Binding-site contacts:
Ligand atom OAH contacts residue SER18 of chain 1.C at 4.1 Å.
Ligand atom CAK contacts residue THR89 of chain 1.C at 4.1 Å.
Ligand atom CBD contacts residue PHE30 of chain 1.C at 4.3 Å (hydrophobic).
Ligand atom CAM contacts residue THR89 of chain 1.C at 4.0 Å.
Ligand atom CAV contacts residue THR89 of chain 1.C at 4.1 Å.
Ligand atom CAL contacts residue THR89 of chain 1.C at 4.4 Å.
Ligand atom CAK contacts residue PHE30 of chain 1.C at 4.1 Å (hydrophobic).
Ligand atom CAD contacts residue PHE30 of chain 1.C at 4.4 Å (hydrophobic).
Ligand atom OAW contacts residue THR89 of chain 1.C at 4.1 Å.
Ligand atom CAY contacts residue LEU26 of chain 1.C at 3.4 Å (hydrophobic).
Ligand atom CAZ contacts residue THR89 of chain 1.C at 4.0 Å.
Ligand atom CAM contacts residue LEU26 of chain 1.C at 4.4 Å (hydrophobic).
Ligand atom CAX contacts residue TYR155 of chain 1.C at 4.4 Å (hydrophobic).
Ligand atom CAI contacts residue THR89 of chain 1.C at 3.5 Å.
Ligand atom CAI contacts residue PHE30 of chain 1.C at 4.5 Å (hydrophobic).
Ligand atom OAF contacts residue GLN15 of chain 1.C at 4.2 Å.
Ligand atom CAI contacts residue SER86 of chain 1.C at 4.1 Å.
Ligand atom OAG contacts residue LEU26 of chain 1.C at 3.3 Å.
Ligand atom CBC contacts residue THR89 of chain 1.C at 3.7 Å.
Ligand atom OAW contacts residue LEU26 of chain 1.C at 3.4 Å.
Ligand atom CAK contacts residue SER86 of chain 1.C at 3.8 Å.
Ligand atom OAF contacts residue VAL14 of chain 1.C at 4.3 Å.
Ligand atom OAH contacts residue TYR155 of chain 1.C at 3.4 Å (h-bond).

The protein below binds the small molecule below.
Small molecule (SMILES): CC(C)CCC[C@@H](C)[C@H]1CC[C@H]2[C@@H]3CC=C4C[C@@H](OC(=O)CCC(=O)O)CC[C@]4(C)[C@H]3CC[C@]12C

Sequence of chain 1.C:
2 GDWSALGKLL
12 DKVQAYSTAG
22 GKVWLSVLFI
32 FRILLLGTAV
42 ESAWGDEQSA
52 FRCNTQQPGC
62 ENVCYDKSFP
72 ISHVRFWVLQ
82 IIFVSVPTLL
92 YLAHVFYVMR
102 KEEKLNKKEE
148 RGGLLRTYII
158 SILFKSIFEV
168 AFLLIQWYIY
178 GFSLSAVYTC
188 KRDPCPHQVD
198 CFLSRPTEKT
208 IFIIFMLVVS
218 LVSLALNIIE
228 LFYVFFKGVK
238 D